Sequence of chain 1.A:
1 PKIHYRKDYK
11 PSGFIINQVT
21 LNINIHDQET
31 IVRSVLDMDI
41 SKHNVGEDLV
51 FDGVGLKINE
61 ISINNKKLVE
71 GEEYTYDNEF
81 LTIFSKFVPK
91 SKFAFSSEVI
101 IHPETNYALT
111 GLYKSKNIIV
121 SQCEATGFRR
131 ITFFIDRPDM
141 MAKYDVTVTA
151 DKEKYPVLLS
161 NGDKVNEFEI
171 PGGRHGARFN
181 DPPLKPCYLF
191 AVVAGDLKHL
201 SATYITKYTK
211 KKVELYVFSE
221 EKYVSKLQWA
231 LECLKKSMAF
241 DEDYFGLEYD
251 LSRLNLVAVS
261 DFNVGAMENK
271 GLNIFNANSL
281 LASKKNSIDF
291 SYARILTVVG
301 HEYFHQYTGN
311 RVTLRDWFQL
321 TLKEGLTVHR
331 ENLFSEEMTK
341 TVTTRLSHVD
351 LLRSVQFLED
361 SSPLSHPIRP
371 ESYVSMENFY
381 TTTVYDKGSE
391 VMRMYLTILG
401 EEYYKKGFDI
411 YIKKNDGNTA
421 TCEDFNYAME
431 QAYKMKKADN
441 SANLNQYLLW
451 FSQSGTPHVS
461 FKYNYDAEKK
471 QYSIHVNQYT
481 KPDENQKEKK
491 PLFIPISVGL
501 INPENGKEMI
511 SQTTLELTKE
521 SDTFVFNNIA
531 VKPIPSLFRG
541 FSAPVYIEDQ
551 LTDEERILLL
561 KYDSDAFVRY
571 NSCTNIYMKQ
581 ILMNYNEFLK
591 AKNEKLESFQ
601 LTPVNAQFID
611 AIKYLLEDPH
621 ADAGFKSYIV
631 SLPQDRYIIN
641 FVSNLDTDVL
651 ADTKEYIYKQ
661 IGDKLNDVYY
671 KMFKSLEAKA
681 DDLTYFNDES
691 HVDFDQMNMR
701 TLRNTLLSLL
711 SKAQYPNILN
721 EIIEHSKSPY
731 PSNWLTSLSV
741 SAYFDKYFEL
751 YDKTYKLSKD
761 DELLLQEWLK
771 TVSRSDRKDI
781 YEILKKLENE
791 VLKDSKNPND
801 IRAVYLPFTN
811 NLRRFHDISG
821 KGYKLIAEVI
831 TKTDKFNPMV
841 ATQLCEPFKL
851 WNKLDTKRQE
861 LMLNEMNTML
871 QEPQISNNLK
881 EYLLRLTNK

Binding-site contacts:
Ligand atom C2 contacts residue GLU124 of chain 1.A at 3.7 Å.
Ligand atom N4 contacts residue GLU324 of chain 1.A at 3.1 Å (salt-bridge).
Ligand atom N4 contacts residue GLU268 of chain 1.A at 2.8 Å (salt-bridge).
Ligand atom C6 contacts residue GLU124 of chain 1.A at 3.5 Å.
Ligand atom N4 contacts residue ZN1 of chain 1.B at 3.4 Å.
Ligand atom P contacts residue TYR385 of chain 1.A at 3.5 Å.
Ligand atom O2 contacts residue GLU324 of chain 1.A at 2.8 Å (salt-bridge).
Ligand atom C3 contacts residue GLN122 of chain 1.A at 3.4 Å.
Ligand atom C7 contacts residue TYR385 of chain 1.A at 3.7 Å (hydrophobic).
Ligand atom N1 contacts residue TYR380 of chain 1.A at 3.8 Å.
Ligand atom P contacts residue ZN1 of chain 1.B at 3.1 Å.
Ligand atom N3 contacts residue GLU124 of chain 1.A at 3.4 Å (salt-bridge).
Ligand atom C6 contacts residue ALA266 of chain 1.A at 3.7 Å (hydrophobic).
Ligand atom C5 contacts residue GLU124 of chain 1.A at 3.5 Å.
Ligand atom O3 contacts residue ALA266 of chain 1.A at 3.4 Å (h-bond).
Ligand atom P contacts residue ALA266 of chain 1.A at 3.7 Å.
Ligand atom C7 contacts residue GLU124 of chain 1.A at 3.4 Å.
Ligand atom C4 contacts residue VAL264 of chain 1.A at 3.6 Å (hydrophobic).
Ligand atom C8 contacts residue TYR380 of chain 1.A at 3.3 Å (hydrophobic).
Ligand atom N2 contacts residue GLU377 of chain 1.A at 3.4 Å (salt-bridge).
Ligand atom C6 contacts residue GLU268 of chain 1.A at 3.3 Å.
Ligand atom N4 contacts residue GLU124 of chain 1.A at 2.8 Å (salt-bridge).
Ligand atom O2 contacts residue ZN1 of chain 1.B at 1.9 Å.
Ligand atom O3 contacts residue TYR385 of chain 1.A at 3.7 Å.
Ligand atom O1 contacts residue ALA266 of chain 1.A at 3.5 Å (h-bond).
Ligand atom O3 contacts residue VAL264 of chain 1.A at 3.7 Å.
Ligand atom N1 contacts residue VAL264 of chain 1.A at 3.8 Å.
Ligand atom O2 contacts residue HIS301 of chain 1.A at 3.3 Å (h-bond).
Ligand atom C5 contacts residue MET267 of chain 1.A at 3.8 Å (hydrophobic).
Ligand atom O2 contacts residue HIS305 of chain 1.A at 3.7 Å.
Ligand atom O1 contacts residue GLU302 of chain 1.A at 2.6 Å (salt-bridge).
Ligand atom O2 contacts residue TYR385 of chain 1.A at 2.5 Å (h-bond).
Ligand atom C4 contacts residue ALA266 of chain 1.A at 3.4 Å (hydrophobic).
Ligand atom C7 contacts residue TYR380 of chain 1.A at 3.5 Å (hydrophobic).
Ligand atom N4 contacts residue LYS323 of chain 1.A at 3.4 Å (salt-bridge).
Ligand atom C3 contacts residue VAL264 of chain 1.A at 3.5 Å (hydrophobic).
Ligand atom O1 contacts residue HIS301 of chain 1.A at 3.4 Å (h-bond).
Ligand atom O1 contacts residue ZN1 of chain 1.B at 3.0 Å.
Ligand atom C4 contacts residue MET267 of chain 1.A at 3.7 Å (hydrophobic).
Ligand atom C6 contacts residue MET267 of chain 1.A at 3.6 Å (hydrophobic).

This protein binds this small molecule.
Small molecule (SMILES): [H]/N=C(/N)Nc1ccc([C@H](N)P(=O)(O)O)cc1